Sequence of chain 1.A:
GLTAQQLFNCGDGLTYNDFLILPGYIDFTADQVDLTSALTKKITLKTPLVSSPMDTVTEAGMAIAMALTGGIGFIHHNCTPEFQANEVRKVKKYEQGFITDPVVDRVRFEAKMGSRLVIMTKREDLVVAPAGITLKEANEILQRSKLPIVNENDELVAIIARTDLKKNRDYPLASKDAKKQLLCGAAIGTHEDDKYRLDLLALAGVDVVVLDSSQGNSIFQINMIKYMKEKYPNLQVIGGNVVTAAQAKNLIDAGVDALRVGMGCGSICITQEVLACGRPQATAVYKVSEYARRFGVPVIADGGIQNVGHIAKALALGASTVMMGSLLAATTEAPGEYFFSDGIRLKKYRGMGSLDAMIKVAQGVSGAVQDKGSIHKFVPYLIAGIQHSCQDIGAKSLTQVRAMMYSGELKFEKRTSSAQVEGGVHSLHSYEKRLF

Binding-site contacts:
Ligand atom O3 contacts residue ASP274 of chain 1.A at 3.9 Å.
Ligand atom O4 contacts residue GLN441 of chain 1.A at 3.3 Å (h-bond).
Ligand atom C7 contacts residue SER275 of chain 1.A at 3.8 Å.
Ligand atom C16 contacts residue SER276 of chain 1.A at 3.4 Å.
Ligand atom O4 contacts residue THR333 of chain 1.A at 2.7 Å (h-bond).
Ligand atom C15 contacts residue IMP1 of chain 1.D at 3.4 Å.
Ligand atom C16 contacts residue IMP1 of chain 1.D at 3.4 Å.
Ligand atom O4 contacts residue CYS331 of chain 1.A at 3.8 Å.
Ligand atom C9 contacts residue GLY415 of chain 1.A at 3.8 Å.
Ligand atom O2 contacts residue GLY326 of chain 1.A at 3.2 Å (h-bond).
Ligand atom O1 contacts residue GLY326 of chain 1.A at 3.1 Å (h-bond).
Ligand atom C15 contacts residue THR333 of chain 1.A at 3.9 Å.
Ligand atom O1 contacts residue CYS331 of chain 1.A at 3.5 Å (h-bond).
Ligand atom O2 contacts residue MET325 of chain 1.A at 3.4 Å.
Ligand atom C4 contacts residue GLN441 of chain 1.A at 3.5 Å.
Ligand atom C17 contacts residue IMP1 of chain 1.D at 3.4 Å.
Ligand atom O1 contacts residue THR333 of chain 1.A at 3.0 Å (h-bond).
Ligand atom C11 contacts residue IMP1 of chain 1.D at 3.8 Å.
Ligand atom C8 contacts residue ASP274 of chain 1.A at 3.6 Å.
Ligand atom C10 contacts residue IMP1 of chain 1.D at 3.7 Å.
Ligand atom C1 contacts residue CYS331 of chain 1.A at 3.9 Å (hydrophobic).
Ligand atom C11 contacts residue SER276 of chain 1.A at 3.6 Å.
Ligand atom C1 contacts residue GLY326 of chain 1.A at 3.5 Å.
Ligand atom C10 contacts residue GLY324 of chain 1.A at 3.6 Å.
Ligand atom C7 contacts residue ASP274 of chain 1.A at 3.6 Å.
Ligand atom C7 contacts residue ARG322 of chain 1.A at 3.9 Å.
Ligand atom C14 contacts residue IMP1 of chain 1.D at 3.6 Å.
Ligand atom C7 contacts residue IMP1 of chain 1.D at 3.6 Å.
Ligand atom O5 contacts residue SER276 of chain 1.A at 2.6 Å (h-bond).
Ligand atom C9 contacts residue MET414 of chain 1.A at 3.3 Å (hydrophobic).
Ligand atom C15 contacts residue SER276 of chain 1.A at 3.5 Å.
Ligand atom C6 contacts residue SER276 of chain 1.A at 3.4 Å.
Ligand atom O4 contacts residue IMP1 of chain 1.D at 3.1 Å (h-bond).
Ligand atom O6 contacts residue SER276 of chain 1.A at 3.0 Å (h-bond).
Ligand atom C17 contacts residue GLY415 of chain 1.A at 3.7 Å.
Ligand atom O2 contacts residue GLY324 of chain 1.A at 3.6 Å.
Ligand atom O6 contacts residue SER275 of chain 1.A at 3.3 Å.
Ligand atom C1 contacts residue SER276 of chain 1.A at 3.8 Å.
Ligand atom C1 contacts residue IMP1 of chain 1.D at 3.7 Å.
Ligand atom C10 contacts residue ASN303 of chain 1.A at 3.3 Å.

A small-molecule ligand and the protein it binds are described below.
Small molecule (SMILES): COc1c(C)c2c(c(O)c1C/C=C(\C)CCC(=O)O)C(=O)OC2